This small molecule binds to this protein.
Small molecule (SMILES): Cc1ccnc2c1NC(=O)c1cccnc1N2C1CC1

Sequence of chain 1.A:
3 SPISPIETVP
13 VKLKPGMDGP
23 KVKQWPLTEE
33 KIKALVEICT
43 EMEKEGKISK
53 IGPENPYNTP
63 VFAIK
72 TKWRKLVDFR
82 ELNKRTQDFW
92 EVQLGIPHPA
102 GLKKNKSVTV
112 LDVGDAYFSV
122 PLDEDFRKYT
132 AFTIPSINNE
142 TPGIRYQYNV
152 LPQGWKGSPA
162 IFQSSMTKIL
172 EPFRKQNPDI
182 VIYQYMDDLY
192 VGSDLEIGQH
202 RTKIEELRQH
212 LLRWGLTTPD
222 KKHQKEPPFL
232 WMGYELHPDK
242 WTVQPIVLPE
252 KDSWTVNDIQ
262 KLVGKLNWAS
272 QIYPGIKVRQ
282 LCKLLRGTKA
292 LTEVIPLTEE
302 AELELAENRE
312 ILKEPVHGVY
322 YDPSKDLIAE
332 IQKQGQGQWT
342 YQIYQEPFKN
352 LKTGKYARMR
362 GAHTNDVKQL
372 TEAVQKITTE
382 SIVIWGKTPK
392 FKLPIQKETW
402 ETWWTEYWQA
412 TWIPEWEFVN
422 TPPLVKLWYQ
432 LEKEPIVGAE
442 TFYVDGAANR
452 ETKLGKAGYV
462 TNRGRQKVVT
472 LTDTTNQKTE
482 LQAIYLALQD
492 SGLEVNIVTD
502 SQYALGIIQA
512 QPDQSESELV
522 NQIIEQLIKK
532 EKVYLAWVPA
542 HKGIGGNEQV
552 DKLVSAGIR

Binding-site contacts:
Ligand atom CC contacts residue TYR191 of chain 1.A at 3.9 Å (hydrophobic).
Ligand atom N3 contacts residue LEU103 of chain 1.A at 3.3 Å.
Ligand atom C4 contacts residue LEU103 of chain 1.A at 3.6 Å (hydrophobic).
Ligand atom C4 contacts residue TYR184 of chain 1.A at 3.6 Å (hydrophobic).
Ligand atom C12 contacts residue HIS238 of chain 1.A at 3.6 Å.
Ligand atom C12 contacts residue PRO239 of chain 1.A at 3.8 Å (hydrophobic).
Ligand atom OE contacts residue VAL109 of chain 1.A at 3.9 Å.
Ligand atom N14 contacts residue LEU103 of chain 1.A at 3.9 Å.
Ligand atom C7 contacts residue TYR191 of chain 1.A at 3.8 Å (hydrophobic).
Ligand atom C9 contacts residue VAL109 of chain 1.A at 4.0 Å (hydrophobic).
Ligand atom CD contacts residue TRP232 of chain 1.A at 3.5 Å (hydrophobic).
Ligand atom C6 contacts residue TYR184 of chain 1.A at 4.1 Å (hydrophobic).
Ligand atom CB contacts residue VAL182 of chain 1.A at 3.7 Å (hydrophobic).
Ligand atom CC contacts residue VAL109 of chain 1.A at 3.8 Å (hydrophobic).
Ligand atom C2 contacts residue LEU103 of chain 1.A at 3.8 Å (hydrophobic).
Ligand atom C6 contacts residue TYR191 of chain 1.A at 4.0 Å (hydrophobic).
Ligand atom CC contacts residue VAL192 of chain 1.A at 4.1 Å (hydrophobic).
Ligand atom C15 contacts residue LEU103 of chain 1.A at 3.8 Å (hydrophobic).
Ligand atom CB contacts residue TYR184 of chain 1.A at 3.8 Å (hydrophobic).
Ligand atom C13 contacts residue LYS104 of chain 1.A at 3.2 Å.
Ligand atom C13 contacts residue ASN106 of chain 1.A at 4.0 Å.
Ligand atom OE contacts residue PHE230 of chain 1.A at 3.5 Å.
Ligand atom OE contacts residue LEU237 of chain 1.A at 3.7 Å.
Ligand atom N3 contacts residue TYR184 of chain 1.A at 3.9 Å.
Ligand atom CD contacts residue LEU237 of chain 1.A at 3.6 Å (hydrophobic).
Ligand atom C11 contacts residue TYR321 of chain 1.A at 3.5 Å (hydrophobic).
Ligand atom N14 contacts residue LYS104 of chain 1.A at 3.9 Å.
Ligand atom N8 contacts residue TYR191 of chain 1.A at 3.4 Å.
Ligand atom N8 contacts residue LEU237 of chain 1.A at 4.1 Å.
Ligand atom C12 contacts residue LYS104 of chain 1.A at 4.1 Å.
Ligand atom N14 contacts residue ASN106 of chain 1.A at 4.1 Å.
Ligand atom C10 contacts residue VAL109 of chain 1.A at 4.0 Å (hydrophobic).
Ligand atom CD contacts residue TYR191 of chain 1.A at 3.6 Å (hydrophobic).
Ligand atom C12 contacts residue TYR321 of chain 1.A at 3.6 Å (hydrophobic).
Ligand atom C10 contacts residue LEU103 of chain 1.A at 4.0 Å (hydrophobic).
Ligand atom CC contacts residue VAL182 of chain 1.A at 3.7 Å (hydrophobic).
Ligand atom CC contacts residue GLY193 of chain 1.A at 3.5 Å.
Ligand atom CB contacts residue TYR191 of chain 1.A at 3.3 Å (hydrophobic).
Ligand atom C5 contacts residue TYR184 of chain 1.A at 3.6 Å (hydrophobic).
Ligand atom C11 contacts residue HIS238 of chain 1.A at 3.5 Å.